Sequence of chain 1.A:
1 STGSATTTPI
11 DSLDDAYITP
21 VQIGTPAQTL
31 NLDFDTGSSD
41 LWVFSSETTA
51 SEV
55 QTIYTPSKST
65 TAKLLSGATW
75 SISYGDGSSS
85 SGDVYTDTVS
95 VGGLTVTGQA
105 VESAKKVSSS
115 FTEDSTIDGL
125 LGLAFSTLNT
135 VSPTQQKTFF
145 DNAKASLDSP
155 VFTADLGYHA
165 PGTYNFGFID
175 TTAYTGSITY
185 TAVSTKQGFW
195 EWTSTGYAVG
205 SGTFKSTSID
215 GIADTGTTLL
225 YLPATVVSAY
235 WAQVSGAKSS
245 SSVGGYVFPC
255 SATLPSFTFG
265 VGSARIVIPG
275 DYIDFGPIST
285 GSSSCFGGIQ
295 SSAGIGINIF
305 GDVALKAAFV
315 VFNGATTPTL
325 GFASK

The protein below binds the small molecule below.
Small molecule (SMILES): CC(C)C[C@@H]1NC(=O)C[C@H](O)[C@H](CC(C)C)NC(=O)[C@@H](NC(=O)C(Cc2cccc3ccccc23)Cc2cccc3ccccc23)CCC(=O)NCc2cccc(c2)CNC1=O

Binding-site contacts:
Ligand atom CB4 contacts residue GLY37 of chain 1.A at 3.6 Å.
Ligand atom O1 contacts residue ASP80 of chain 1.A at 3.1 Å (salt-bridge).
Ligand atom CB3 contacts residue ASP35 of chain 1.A at 3.5 Å.
Ligand atom CD3 contacts residue ILE76 of chain 1.A at 3.5 Å (hydrophobic).
Ligand atom CB3 contacts residue GLY220 of chain 1.A at 3.5 Å.
Ligand atom O2 contacts residue GLY79 of chain 1.A at 2.8 Å (h-bond).
Ligand atom CA1 contacts residue THR221 of chain 1.A at 3.5 Å.
Ligand atom N4 contacts residue ILE303 of chain 1.A at 3.6 Å.
Ligand atom CD6 contacts residue GLY79 of chain 1.A at 3.6 Å.
Ligand atom CG contacts residue THR221 of chain 1.A at 3.4 Å.
Ligand atom N3 contacts residue SER77 of chain 1.A at 3.2 Å (h-bond).
Ligand atom CD5 contacts residue GLY79 of chain 1.A at 3.4 Å.
Ligand atom OH contacts residue ASP218 of chain 1.A at 2.6 Å (salt-bridge).
Ligand atom CA2 contacts residue TYR78 of chain 1.A at 3.7 Å (hydrophobic).
Ligand atom OH contacts residue GLY220 of chain 1.A at 3.5 Å.
Ligand atom CE1 contacts residue GLY79 of chain 1.A at 3.4 Å.
Ligand atom CM contacts residue ASP218 of chain 1.A at 3.3 Å.
Ligand atom CD contacts residue GLY79 of chain 1.A at 3.6 Å.
Ligand atom CG1 contacts residue GLY220 of chain 1.A at 3.7 Å.
Ligand atom CG3 contacts residue GLY79 of chain 1.A at 3.6 Å.
Ligand atom N2 contacts residue GLY37 of chain 1.A at 2.9 Å (h-bond).
Ligand atom OE1 contacts residue ILE299 of chain 1.A at 3.6 Å.
Ligand atom OE1 contacts residue GLY79 of chain 1.A at 3.6 Å.
Ligand atom CM contacts residue GLY37 of chain 1.A at 3.6 Å.
Ligand atom CH contacts residue ASP218 of chain 1.A at 3.5 Å.
Ligand atom O1 contacts residue TYR78 of chain 1.A at 3.6 Å.
Ligand atom CD3 contacts residue SER77 of chain 1.A at 3.6 Å.
Ligand atom CD2 contacts residue TYR78 of chain 1.A at 3.4 Å (hydrophobic).
Ligand atom O3 contacts residue PHE193 of chain 1.A at 3.7 Å.
Ligand atom CD1 contacts residue ASP33 of chain 1.A at 3.4 Å.
Ligand atom N1 contacts residue GLY220 of chain 1.A at 3.1 Å (h-bond).
Ligand atom CE2 contacts residue GLY79 of chain 1.A at 3.6 Å.
Ligand atom CH contacts residue ASP35 of chain 1.A at 3.2 Å.
Ligand atom OH contacts residue ASP35 of chain 1.A at 2.5 Å (salt-bridge).
Ligand atom O1 contacts residue GLY79 of chain 1.A at 3.2 Å (h-bond).
Ligand atom O2 contacts residue TYR78 of chain 1.A at 3.3 Å.
Ligand atom CZ contacts residue GLY79 of chain 1.A at 3.5 Å.
Ligand atom N contacts residue ASP80 of chain 1.A at 2.9 Å (salt-bridge).
Ligand atom N1 contacts residue THR221 of chain 1.A at 3.7 Å.
Ligand atom CD2 contacts residue ASP80 of chain 1.A at 3.7 Å.